The protein below binds the small molecule below.
Small molecule (SMILES): CC(=O)N[C@H]1[C@H](O[C@H]2[C@H](O)[C@@H](NC(C)=O)CO[C@@H]2CO)O[C@H](CO)[C@@H](O[C@@H]2O[C@H](CO[C@H]3O[C@H](CO)[C@@H](O)[C@H](O[C@H]4O[C@H](CO)[C@@H](O)[C@H](O)[C@@H]4O)[C@@H]3O)[C@@H](O)[C@H](O[C@H]3O[C@H](CO)[C@@H](O)[C@H](O)[C@@H]3O[C@H]3O[C@H](CO)[C@@H](O)[C@H](O)[C@@H]3O[C@H]3O[C@H](CO)[C@@H](O)[C@H](O)[C@@H]3O)[C@@H]2O)[C@@H]1O

Binding-site contacts:
Ligand atom O4 contacts residue GLU294 of chain 1.A at 2.7 Å (salt-bridge).
Ligand atom C6 contacts residue PRO309 of chain 1.A at 3.5 Å (hydrophobic).
Ligand atom O4 contacts residue ARG247 of chain 1.A at 3.2 Å (salt-bridge).
Ligand atom N2 contacts residue ASN120 of chain 4.A at 2.9 Å (h-bond).
Ligand atom O6 contacts residue THR310 of chain 1.A at 3.6 Å.
Ligand atom C4 contacts residue GLU294 of chain 1.A at 3.5 Å.
Ligand atom C3 contacts residue GLU294 of chain 1.A at 3.3 Å.
Ligand atom O2 contacts residue ASN249 of chain 1.A at 3.2 Å (h-bond).
Ligand atom O3 contacts residue GLU294 of chain 1.A at 2.6 Å (salt-bridge).
Ligand atom O6 contacts residue GLN375 of chain 1.A at 3.2 Å.
Ligand atom O5 contacts residue GLY312 of chain 1.A at 3.6 Å.
Ligand atom O6 contacts residue LYS308 of chain 1.A at 2.8 Å (salt-bridge).
Ligand atom C6 contacts residue ILE285 of chain 1.A at 3.6 Å (hydrophobic).
Ligand atom O3 contacts residue ASP250 of chain 1.A at 2.8 Å (salt-bridge).
Ligand atom C5 contacts residue ARG283 of chain 1.A at 3.6 Å.
Ligand atom O4 contacts residue ILE287 of chain 1.A at 3.4 Å.
Ligand atom C7 contacts residue ASN120 of chain 4.A at 3.4 Å.
Ligand atom O3 contacts residue GLN311 of chain 1.A at 3.3 Å.
Ligand atom O4 contacts residue ARG283 of chain 1.A at 3.5 Å (salt-bridge).
Ligand atom O5 contacts residue ASP250 of chain 1.A at 3.5 Å (salt-bridge).
Ligand atom O3 contacts residue GLY312 of chain 1.A at 2.9 Å (h-bond).
Ligand atom O5 contacts residue GLN375 of chain 1.A at 3.3 Å (h-bond).
Ligand atom O5 contacts residue ARG283 of chain 1.A at 3.1 Å (salt-bridge).
Ligand atom N2 contacts residue ARG140 of chain 4.A at 3.6 Å (salt-bridge).
Ligand atom O6 contacts residue ILE285 of chain 1.A at 2.8 Å (h-bond).
Ligand atom C6 contacts residue LEU373 of chain 1.A at 3.4 Å (hydrophobic).
Ligand atom O2 contacts residue GLY312 of chain 1.A at 3.3 Å.
Ligand atom C6 contacts residue ASP250 of chain 1.A at 3.5 Å.
Ligand atom C2 contacts residue ASN120 of chain 4.A at 2.4 Å.
Ligand atom O4 contacts residue GLY312 of chain 1.A at 3.6 Å.
Ligand atom C8 contacts residue PHE372 of chain 1.A at 3.6 Å (hydrophobic).
Ligand atom O7 contacts residue ASN120 of chain 4.A at 3.5 Å (h-bond).
Ligand atom C3 contacts residue GLY312 of chain 1.A at 3.2 Å.
Ligand atom O5 contacts residue ASN120 of chain 4.A at 2.4 Å (h-bond).
Ligand atom O6 contacts residue ASP250 of chain 1.A at 2.5 Å (salt-bridge).
Ligand atom C1 contacts residue ASN120 of chain 4.A at 1.4 Å.
Ligand atom O3 contacts residue ASN249 of chain 1.A at 2.8 Å (h-bond).
Ligand atom O3 contacts residue ARG283 of chain 1.A at 2.9 Å (salt-bridge).
Ligand atom O2 contacts residue LEU296 of chain 1.A at 3.4 Å.
Ligand atom O5 contacts residue GLY374 of chain 1.A at 3.3 Å.

Sequence of chain 1.A:
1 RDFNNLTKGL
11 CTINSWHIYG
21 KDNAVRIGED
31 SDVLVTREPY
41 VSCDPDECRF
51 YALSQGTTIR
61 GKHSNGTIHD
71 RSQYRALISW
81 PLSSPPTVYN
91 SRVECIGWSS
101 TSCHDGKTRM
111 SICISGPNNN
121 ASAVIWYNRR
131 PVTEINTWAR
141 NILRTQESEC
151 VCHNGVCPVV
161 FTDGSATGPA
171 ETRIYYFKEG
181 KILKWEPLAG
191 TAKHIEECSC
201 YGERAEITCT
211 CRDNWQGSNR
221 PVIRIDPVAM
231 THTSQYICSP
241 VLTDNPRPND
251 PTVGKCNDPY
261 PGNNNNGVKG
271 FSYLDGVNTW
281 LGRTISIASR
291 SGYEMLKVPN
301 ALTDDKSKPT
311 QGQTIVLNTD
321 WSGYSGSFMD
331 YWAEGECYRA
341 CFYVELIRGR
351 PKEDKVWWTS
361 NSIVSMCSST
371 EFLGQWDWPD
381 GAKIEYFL

Sequence of chain 4.A:
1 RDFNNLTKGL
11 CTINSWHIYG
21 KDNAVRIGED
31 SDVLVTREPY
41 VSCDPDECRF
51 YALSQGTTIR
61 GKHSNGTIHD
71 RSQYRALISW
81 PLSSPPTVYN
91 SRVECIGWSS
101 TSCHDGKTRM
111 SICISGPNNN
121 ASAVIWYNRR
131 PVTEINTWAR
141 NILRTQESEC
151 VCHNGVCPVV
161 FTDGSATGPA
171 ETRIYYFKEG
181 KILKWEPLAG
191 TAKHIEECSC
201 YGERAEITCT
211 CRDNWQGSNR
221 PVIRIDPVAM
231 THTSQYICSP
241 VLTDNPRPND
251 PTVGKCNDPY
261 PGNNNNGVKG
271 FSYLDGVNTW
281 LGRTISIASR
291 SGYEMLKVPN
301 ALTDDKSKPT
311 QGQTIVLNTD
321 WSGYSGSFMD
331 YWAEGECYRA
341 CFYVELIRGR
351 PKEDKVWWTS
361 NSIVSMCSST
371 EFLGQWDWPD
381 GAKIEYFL